Binding-site contacts:
Ligand atom O5 contacts residue THR214 of chain 1.A at 4.3 Å.
Ligand atom O7 contacts residue ASN215 of chain 1.A at 3.5 Å (h-bond).
Ligand atom N2 contacts residue ASN175 of chain 1.A at 3.9 Å.
Ligand atom O5 contacts residue ASN215 of chain 1.A at 2.4 Å (h-bond).
Ligand atom O6 contacts residue THR214 of chain 1.A at 3.4 Å.
Ligand atom C2 contacts residue ASN215 of chain 1.A at 2.5 Å.
Ligand atom C7 contacts residue ASN215 of chain 1.A at 3.5 Å.
Ligand atom C1 contacts residue ASN215 of chain 1.A at 1.5 Å.
Ligand atom C5 contacts residue ASN215 of chain 1.A at 3.8 Å.
Ligand atom C4 contacts residue ASN215 of chain 1.A at 4.2 Å.
Ligand atom C8 contacts residue ASN175 of chain 1.A at 4.3 Å.
Ligand atom C3 contacts residue ASN215 of chain 1.A at 3.8 Å.
Ligand atom N2 contacts residue ASN215 of chain 1.A at 3.0 Å (h-bond).

Sequence of chain 1.A:
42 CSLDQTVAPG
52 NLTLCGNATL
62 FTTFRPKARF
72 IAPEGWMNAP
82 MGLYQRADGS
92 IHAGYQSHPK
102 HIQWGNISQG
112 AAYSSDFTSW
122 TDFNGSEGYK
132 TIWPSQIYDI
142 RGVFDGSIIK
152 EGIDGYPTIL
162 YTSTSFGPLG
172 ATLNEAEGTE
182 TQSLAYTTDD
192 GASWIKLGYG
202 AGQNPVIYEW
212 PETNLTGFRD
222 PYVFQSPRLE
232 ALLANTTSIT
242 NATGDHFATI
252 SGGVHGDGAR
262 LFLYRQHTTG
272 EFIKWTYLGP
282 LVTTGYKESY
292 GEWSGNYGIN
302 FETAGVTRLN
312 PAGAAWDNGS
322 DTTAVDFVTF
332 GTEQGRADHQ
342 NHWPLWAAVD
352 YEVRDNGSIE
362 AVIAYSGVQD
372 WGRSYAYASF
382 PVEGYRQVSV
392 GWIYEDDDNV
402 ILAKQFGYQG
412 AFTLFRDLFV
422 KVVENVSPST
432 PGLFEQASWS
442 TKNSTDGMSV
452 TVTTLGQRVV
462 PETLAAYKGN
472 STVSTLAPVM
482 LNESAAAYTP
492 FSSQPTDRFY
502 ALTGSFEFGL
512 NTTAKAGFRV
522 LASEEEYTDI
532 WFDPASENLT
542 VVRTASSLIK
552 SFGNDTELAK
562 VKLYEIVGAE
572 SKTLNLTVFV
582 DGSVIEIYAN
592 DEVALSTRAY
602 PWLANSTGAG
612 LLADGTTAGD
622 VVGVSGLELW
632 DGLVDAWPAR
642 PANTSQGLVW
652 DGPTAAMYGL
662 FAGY

This small molecule binds to this protein.
Small molecule (SMILES): CC(=O)N[C@@H]1[C@@H](O)[C@H](O)[C@@H](CO)O[C@H]1O